Binding-site contacts:
Ligand atom C contacts residue GLY66 of chain 1.A at 3.8 Å.
Ligand atom O contacts residue ALA67 of chain 1.A at 2.9 Å (h-bond).
Ligand atom O2 contacts residue SER65 of chain 1.A at 3.3 Å.
Ligand atom O contacts residue SER65 of chain 1.A at 4.0 Å.
Ligand atom O contacts residue GLY66 of chain 1.A at 2.9 Å (h-bond).
Ligand atom OXT contacts residue CYS128 of chain 1.A at 3.2 Å (h-bond).
Ligand atom O contacts residue CYS128 of chain 1.A at 3.4 Å.
Ligand atom CA contacts residue SER65 of chain 1.A at 4.1 Å.
Ligand atom O contacts residue SER145 of chain 1.A at 3.6 Å.
Ligand atom CA contacts residue SER147 of chain 1.A at 4.1 Å.
Ligand atom C contacts residue CYS128 of chain 1.A at 2.9 Å (hydrophobic).
Ligand atom O2 contacts residue GLY66 of chain 1.A at 2.8 Å (h-bond).
Ligand atom CA contacts residue LEU60 of chain 1.A at 4.0 Å (hydrophobic).
Ligand atom OXT contacts residue SER145 of chain 1.A at 2.8 Å (h-bond).
Ligand atom C contacts residue SER65 of chain 1.A at 4.5 Å.
Ligand atom O2 contacts residue ASP118 of chain 1.A at 2.6 Å (salt-bridge).
Ligand atom C contacts residue ALA67 of chain 1.A at 4.1 Å (hydrophobic).
Ligand atom OXT contacts residue MSE52 of chain 1.A at 4.2 Å.
Ligand atom O contacts residue SER147 of chain 1.A at 4.5 Å.
Ligand atom O contacts residue LEU60 of chain 1.A at 3.7 Å.
Ligand atom OXT contacts residue ASN27 of chain 1.A at 3.7 Å.
Ligand atom OXT contacts residue LEU60 of chain 1.A at 3.9 Å.
Ligand atom C contacts residue LEU60 of chain 1.A at 3.8 Å (hydrophobic).
Ligand atom CA contacts residue GLY66 of chain 1.A at 3.8 Å.
Ligand atom CA contacts residue ASP118 of chain 1.A at 3.7 Å.
Ligand atom CA contacts residue CYS128 of chain 1.A at 2.2 Å (hydrophobic).
Ligand atom OXT contacts residue SER147 of chain 1.A at 2.5 Å (h-bond).
Ligand atom O2 contacts residue CYS128 of chain 1.A at 2.6 Å (h-bond).
Ligand atom C contacts residue SER147 of chain 1.A at 3.5 Å.
Ligand atom C contacts residue SER145 of chain 1.A at 3.6 Å.

A protein and the small-molecule ligand that binds it are described below.
Small molecule (SMILES): O=C(O)CO

Sequence of chain 1.A:
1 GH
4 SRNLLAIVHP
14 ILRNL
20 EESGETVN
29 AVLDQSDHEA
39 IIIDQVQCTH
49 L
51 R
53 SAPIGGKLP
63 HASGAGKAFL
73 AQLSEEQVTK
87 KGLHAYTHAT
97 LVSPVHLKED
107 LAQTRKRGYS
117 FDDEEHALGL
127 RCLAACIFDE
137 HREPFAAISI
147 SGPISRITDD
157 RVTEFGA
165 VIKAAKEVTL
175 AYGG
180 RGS